Binding-site contacts:
Ligand atom C6 contacts residue TYR54 of chain 5.A at 3.5 Å (hydrophobic).
Ligand atom O16 contacts residue LYS100 of chain 7.A at 3.7 Å.
Ligand atom C17 contacts residue PRO104 of chain 7.A at 3.8 Å (hydrophobic).
Ligand atom N3 contacts residue TYR54 of chain 5.A at 3.5 Å.
Ligand atom N1 contacts residue VAL52 of chain 5.A at 2.9 Å (h-bond).
Ligand atom N1 contacts residue GLU74 of chain 7.A at 3.3 Å (salt-bridge).
Ligand atom O5 contacts residue ASN71 of chain 7.A at 3.6 Å (h-bond).
Ligand atom O14 contacts residue GLU22 of chain 7.A at 3.2 Å (salt-bridge).
Ligand atom C15 contacts residue LEU19 of chain 7.A at 3.8 Å (hydrophobic).
Ligand atom O18 contacts residue GLU22 of chain 7.A at 2.9 Å (salt-bridge).
Ligand atom O5 contacts residue LEU72 of chain 7.A at 3.3 Å.
Ligand atom O16 contacts residue GLU22 of chain 7.A at 2.7 Å (salt-bridge).
Ligand atom C17 contacts residue GLU22 of chain 7.A at 2.6 Å.
Ligand atom C2 contacts residue VAL52 of chain 5.A at 3.9 Å (hydrophobic).
Ligand atom C2 contacts residue TYR54 of chain 5.A at 3.5 Å (hydrophobic).
Ligand atom N12 contacts residue TYR54 of chain 5.A at 3.5 Å.
Ligand atom O5 contacts residue LEU73 of chain 7.A at 3.1 Å (h-bond).
Ligand atom N3 contacts residue GLU74 of chain 7.A at 3.2 Å (salt-bridge).
Ligand atom N10 contacts residue HIS53 of chain 5.A at 3.7 Å.
Ligand atom C11 contacts residue TYR54 of chain 5.A at 3.5 Å (hydrophobic).
Ligand atom O14 contacts residue GLY17 of chain 7.A at 3.3 Å.
Ligand atom C4 contacts residue TYR54 of chain 5.A at 3.6 Å (hydrophobic).
Ligand atom O18 contacts residue PRO104 of chain 7.A at 2.6 Å.
Ligand atom C9 contacts residue HIS53 of chain 5.A at 3.8 Å.
Ligand atom C13 contacts residue LEU19 of chain 7.A at 3.7 Å (hydrophobic).
Ligand atom O14 contacts residue LEU19 of chain 7.A at 2.8 Å (h-bond).
Ligand atom O14 contacts residue ALA18 of chain 7.A at 2.1 Å (h-bond).
Ligand atom C13 contacts residue ALA18 of chain 7.A at 3.2 Å (hydrophobic).
Ligand atom C15 contacts residue GLU22 of chain 7.A at 1.9 Å.
Ligand atom N7 contacts residue LYS100 of chain 7.A at 3.9 Å.
Ligand atom O16 contacts residue TYR54 of chain 5.A at 3.6 Å (h-bond).
Ligand atom O18 contacts residue LEU19 of chain 7.A at 2.7 Å.
Ligand atom N10 contacts residue TYR54 of chain 5.A at 3.8 Å.
Ligand atom N1 contacts residue TYR54 of chain 5.A at 3.7 Å.
Ligand atom N7 contacts residue TYR54 of chain 5.A at 3.5 Å (h-bond).
Ligand atom C17 contacts residue LEU19 of chain 7.A at 3.0 Å (hydrophobic).
Ligand atom C8 contacts residue ALA18 of chain 7.A at 3.8 Å (hydrophobic).
Ligand atom O16 contacts residue PRO104 of chain 7.A at 3.4 Å.
Ligand atom N12 contacts residue HIS53 of chain 5.A at 3.8 Å.
Ligand atom C13 contacts residue GLU22 of chain 7.A at 2.9 Å.

A protein and the small-molecule ligand that binds it are described below.
Small molecule (SMILES): Nc1nc(=O)c2c([nH]1)NCC([C@H](O)[C@H](O)CO)=N2

Sequence of chain 5.A:
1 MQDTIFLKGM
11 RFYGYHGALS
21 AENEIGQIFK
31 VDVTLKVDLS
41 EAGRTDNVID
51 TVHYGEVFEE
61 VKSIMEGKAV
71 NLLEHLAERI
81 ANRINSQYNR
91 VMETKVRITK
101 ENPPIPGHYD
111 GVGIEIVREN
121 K

Sequence of chain 7.A:
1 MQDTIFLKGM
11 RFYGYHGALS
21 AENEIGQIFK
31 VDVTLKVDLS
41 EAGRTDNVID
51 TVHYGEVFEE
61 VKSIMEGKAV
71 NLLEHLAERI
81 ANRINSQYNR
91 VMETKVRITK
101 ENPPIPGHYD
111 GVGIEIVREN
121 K